A small-molecule ligand and the protein it binds are described below.
Small molecule (SMILES): CC(=O)N[C@H]1[C@H](O[C@H]2[C@H](O)[C@@H](NC(C)=O)CO[C@@H]2CO)O[C@H](CO)[C@@H](O[C@@H]2O[C@H](CO)[C@@H](O)[C@H](O)[C@@H]2O)[C@@H]1O

Sequence of chain 1.S:
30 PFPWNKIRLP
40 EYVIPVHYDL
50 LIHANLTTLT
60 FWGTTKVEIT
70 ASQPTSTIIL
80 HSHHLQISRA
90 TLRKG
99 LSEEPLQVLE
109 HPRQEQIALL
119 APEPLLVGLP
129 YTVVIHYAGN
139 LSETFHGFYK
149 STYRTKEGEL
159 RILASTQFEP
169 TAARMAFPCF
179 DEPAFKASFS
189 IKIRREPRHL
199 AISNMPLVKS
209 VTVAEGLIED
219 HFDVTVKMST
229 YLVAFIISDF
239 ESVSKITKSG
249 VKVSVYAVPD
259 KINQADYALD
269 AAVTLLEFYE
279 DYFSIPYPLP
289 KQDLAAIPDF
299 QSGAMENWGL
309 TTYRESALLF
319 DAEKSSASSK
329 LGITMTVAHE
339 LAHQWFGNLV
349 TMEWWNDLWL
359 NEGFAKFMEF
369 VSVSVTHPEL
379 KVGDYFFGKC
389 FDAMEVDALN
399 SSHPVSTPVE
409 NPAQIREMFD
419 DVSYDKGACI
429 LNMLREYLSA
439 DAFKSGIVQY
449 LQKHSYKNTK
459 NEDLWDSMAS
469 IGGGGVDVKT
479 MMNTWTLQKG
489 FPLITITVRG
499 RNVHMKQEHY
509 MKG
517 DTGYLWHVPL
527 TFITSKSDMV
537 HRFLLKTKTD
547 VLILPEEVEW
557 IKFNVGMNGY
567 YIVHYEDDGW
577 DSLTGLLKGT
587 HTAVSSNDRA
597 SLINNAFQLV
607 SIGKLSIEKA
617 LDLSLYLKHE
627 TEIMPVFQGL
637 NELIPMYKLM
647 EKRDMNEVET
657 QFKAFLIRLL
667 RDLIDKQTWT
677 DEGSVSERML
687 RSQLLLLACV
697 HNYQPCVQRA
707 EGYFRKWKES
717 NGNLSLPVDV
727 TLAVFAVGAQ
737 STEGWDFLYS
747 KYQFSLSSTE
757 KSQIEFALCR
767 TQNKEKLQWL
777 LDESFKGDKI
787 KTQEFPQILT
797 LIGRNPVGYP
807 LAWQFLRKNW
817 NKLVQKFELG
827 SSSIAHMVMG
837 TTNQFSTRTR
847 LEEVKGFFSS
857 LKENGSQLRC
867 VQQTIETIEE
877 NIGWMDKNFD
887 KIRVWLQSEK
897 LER

Binding-site contacts:
Ligand atom O6 contacts residue THR57 of chain 1.S at 4.4 Å.
Ligand atom N2 contacts residue ASN54 of chain 1.S at 2.8 Å (h-bond).
Ligand atom C6 contacts residue THR57 of chain 1.S at 4.4 Å.
Ligand atom C2 contacts residue ASN54 of chain 1.S at 2.5 Å.
Ligand atom N2 contacts residue HIS52 of chain 1.S at 4.4 Å.
Ligand atom O6 contacts residue GLY214 of chain 1.S at 4.3 Å.
Ligand atom O5 contacts residue THR56 of chain 1.S at 4.2 Å.
Ligand atom C8 contacts residue GLU194 of chain 1.S at 3.7 Å.
Ligand atom O7 contacts residue ASN54 of chain 1.S at 2.9 Å (h-bond).
Ligand atom O3 contacts residue GLU194 of chain 1.S at 3.9 Å.
Ligand atom N2 contacts residue GLU194 of chain 1.S at 3.3 Å (salt-bridge).
Ligand atom O7 contacts residue HIS52 of chain 1.S at 2.3 Å (h-bond).
Ligand atom O7 contacts residue ALA53 of chain 1.S at 3.6 Å.
Ligand atom O5 contacts residue ASN54 of chain 1.S at 2.5 Å (h-bond).
Ligand atom C7 contacts residue ALA53 of chain 1.S at 4.4 Å (hydrophobic).
Ligand atom C8 contacts residue HIS52 of chain 1.S at 3.8 Å.
Ligand atom C8 contacts residue ARG193 of chain 1.S at 4.2 Å.
Ligand atom C3 contacts residue GLU194 of chain 1.S at 3.5 Å.
Ligand atom C7 contacts residue ASN54 of chain 1.S at 3.2 Å.
Ligand atom C1 contacts residue THR56 of chain 1.S at 4.3 Å.
Ligand atom C8 contacts residue LEU215 of chain 1.S at 3.4 Å (hydrophobic).
Ligand atom C1 contacts residue GLU194 of chain 1.S at 4.3 Å.
Ligand atom C7 contacts residue GLU194 of chain 1.S at 4.0 Å.
Ligand atom C5 contacts residue ASN54 of chain 1.S at 3.7 Å.
Ligand atom C3 contacts residue ASN54 of chain 1.S at 3.8 Å.
Ligand atom C5 contacts residue THR56 of chain 1.S at 4.1 Å.
Ligand atom C1 contacts residue ASN54 of chain 1.S at 1.4 Å.
Ligand atom C7 contacts residue LEU215 of chain 1.S at 4.3 Å (hydrophobic).
Ligand atom C4 contacts residue ASN54 of chain 1.S at 4.3 Å.
Ligand atom C7 contacts residue HIS52 of chain 1.S at 3.3 Å.
Ligand atom C2 contacts residue GLU194 of chain 1.S at 3.9 Å.
Ligand atom O5 contacts residue THR57 of chain 1.S at 4.1 Å.